Sequence of chain 1.H:
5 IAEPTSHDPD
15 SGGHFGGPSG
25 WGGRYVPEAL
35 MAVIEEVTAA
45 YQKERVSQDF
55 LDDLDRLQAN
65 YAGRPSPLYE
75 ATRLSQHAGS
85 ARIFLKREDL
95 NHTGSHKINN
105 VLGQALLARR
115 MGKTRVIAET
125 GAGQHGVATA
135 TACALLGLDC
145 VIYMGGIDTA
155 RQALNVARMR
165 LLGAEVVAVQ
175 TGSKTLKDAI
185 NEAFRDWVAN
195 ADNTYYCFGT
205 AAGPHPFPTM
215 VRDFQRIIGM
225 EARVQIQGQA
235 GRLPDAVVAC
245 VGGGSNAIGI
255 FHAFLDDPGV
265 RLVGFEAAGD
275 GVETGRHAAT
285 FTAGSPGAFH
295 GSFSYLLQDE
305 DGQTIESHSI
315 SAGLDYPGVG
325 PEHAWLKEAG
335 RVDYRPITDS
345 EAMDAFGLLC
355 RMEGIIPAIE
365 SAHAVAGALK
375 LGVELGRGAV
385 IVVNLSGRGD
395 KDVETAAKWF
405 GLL

A protein and the small-molecule ligand that binds it are described below.
Small molecule (SMILES): C=C(NCc1c(COP(=O)(O)O)cnc(C)c1O)C(=O)O

Binding-site contacts:
Ligand atom OP3 contacts residue SER249 of chain 1.H at 3.3 Å (h-bond).
Ligand atom OP3 contacts residue ASN250 of chain 1.H at 2.7 Å (h-bond).
Ligand atom C6 contacts residue SER390 of chain 1.H at 3.4 Å.
Ligand atom OP2 contacts residue GLY247 of chain 1.H at 3.2 Å (h-bond).
Ligand atom C contacts residue GLY125 of chain 1.H at 3.6 Å.
Ligand atom OP3 contacts residue HIS100 of chain 1.H at 3.1 Å (h-bond).
Ligand atom N1 contacts residue SER390 of chain 1.H at 2.7 Å (h-bond).
Ligand atom C contacts residue THR124 of chain 1.H at 3.4 Å.
Ligand atom C6 contacts residue CYS244 of chain 1.H at 3.6 Å (hydrophobic).
Ligand atom C4A contacts residue LYS101 of chain 1.H at 3.6 Å.
Ligand atom O contacts residue HIS129 of chain 1.H at 3.5 Å.
Ligand atom C contacts residue HIS129 of chain 1.H at 3.5 Å.
Ligand atom CB contacts residue GLY125 of chain 1.H at 3.7 Å.
Ligand atom N contacts residue GLY317 of chain 1.H at 3.6 Å.
Ligand atom O3A contacts residue ALA126 of chain 1.H at 3.6 Å.
Ligand atom OP1 contacts residue SER249 of chain 1.H at 2.7 Å (h-bond).
Ligand atom N contacts residue LYS101 of chain 1.H at 3.5 Å.
Ligand atom N1 contacts residue GLU364 of chain 1.H at 3.4 Å.
Ligand atom OP4 contacts residue LYS101 of chain 1.H at 3.5 Å (salt-bridge).
Ligand atom CA contacts residue LYS101 of chain 1.H at 3.6 Å.
Ligand atom OP1 contacts residue LYS101 of chain 1.H at 3.2 Å (salt-bridge).
Ligand atom OP1 contacts residue THR204 of chain 1.H at 2.7 Å (h-bond).
Ligand atom C4A contacts residue GLY317 of chain 1.H at 3.5 Å.
Ligand atom OXT contacts residue THR124 of chain 1.H at 3.4 Å (h-bond).
Ligand atom OXT contacts residue GLN128 of chain 1.H at 2.8 Å (h-bond).
Ligand atom P contacts residue GLY248 of chain 1.H at 3.7 Å.
Ligand atom O3A contacts residue GLN128 of chain 1.H at 3.4 Å.
Ligand atom P contacts residue SER249 of chain 1.H at 3.4 Å.
Ligand atom OP2 contacts residue GLY248 of chain 1.H at 2.8 Å (h-bond).
Ligand atom OP1 contacts residue GLY248 of chain 1.H at 3.5 Å (h-bond).
Ligand atom OXT contacts residue GLY127 of chain 1.H at 3.5 Å (h-bond).
Ligand atom OXT contacts residue HIS129 of chain 1.H at 2.7 Å (h-bond).
Ligand atom N1 contacts residue HIS100 of chain 1.H at 3.6 Å.
Ligand atom C6 contacts residue HIS100 of chain 1.H at 3.6 Å.
Ligand atom OP2 contacts residue GLY246 of chain 1.H at 2.7 Å (h-bond).
Ligand atom O contacts residue GLY125 of chain 1.H at 2.8 Å (h-bond).
Ligand atom O contacts residue THR124 of chain 1.H at 2.6 Å (h-bond).
Ligand atom C contacts residue ALA126 of chain 1.H at 3.5 Å (hydrophobic).
Ligand atom OP2 contacts residue SER249 of chain 1.H at 3.5 Å (h-bond).
Ligand atom C6 contacts residue GLU364 of chain 1.H at 3.5 Å.